Binding-site contacts:
Ligand atom O2 contacts residue HIS174 of chain 1.A at 3.2 Å (h-bond).
Ligand atom O4 contacts residue LEU132 of chain 1.A at 2.9 Å (h-bond).
Ligand atom O2 contacts residue OCS131 of chain 1.A at 3.9 Å.
Ligand atom C3 contacts residue LEU132 of chain 1.A at 3.9 Å (hydrophobic).
Ligand atom O4 contacts residue OCS131 of chain 1.A at 3.0 Å (h-bond).
Ligand atom N15 contacts residue GLY69 of chain 1.A at 3.9 Å.
Ligand atom C3 contacts residue HIS174 of chain 1.A at 3.7 Å.
Ligand atom C3 contacts residue GLU175 of chain 1.A at 3.9 Å.
Ligand atom C3 contacts residue GLY72 of chain 1.A at 3.7 Å.
Ligand atom O4 contacts residue ZN1 of chain 1.E at 2.3 Å.
Ligand atom N14 contacts residue GLY130 of chain 1.A at 3.8 Å.
Ligand atom O2 contacts residue ZN1 of chain 1.E at 2.2 Å.
Ligand atom C6 contacts residue GLY130 of chain 1.A at 3.6 Å.
Ligand atom O4 contacts residue GLN77 of chain 1.A at 3.3 Å (h-bond).
Ligand atom C9 contacts residue HIS174 of chain 1.A at 3.8 Å.
Ligand atom N15 contacts residue VAL71 of chain 1.A at 4.0 Å.
Ligand atom C3 contacts residue OCS131 of chain 1.A at 3.9 Å.
Ligand atom C12 contacts residue GLY130 of chain 1.A at 4.0 Å.
Ligand atom N1 contacts residue HIS174 of chain 1.A at 3.5 Å (h-bond).
Ligand atom O13 contacts residue GLY70 of chain 1.A at 3.6 Å.
Ligand atom O4 contacts residue HIS174 of chain 1.A at 3.6 Å.
Ligand atom N1 contacts residue GLY72 of chain 1.A at 3.1 Å (h-bond).
Ligand atom N1 contacts residue GLN77 of chain 1.A at 3.9 Å.
Ligand atom C7 contacts residue GLU175 of chain 1.A at 4.0 Å.
Ligand atom C5 contacts residue LEU132 of chain 1.A at 3.7 Å (hydrophobic).
Ligand atom C3 contacts residue GLN77 of chain 1.A at 4.0 Å.
Ligand atom O2 contacts residue GLY72 of chain 1.A at 3.9 Å.
Ligand atom O2 contacts residue HIS178 of chain 1.A at 3.1 Å (h-bond).
Ligand atom C8 contacts residue GLY130 of chain 1.A at 3.8 Å.
Ligand atom O13 contacts residue VAL71 of chain 1.A at 3.5 Å (h-bond).
Ligand atom C5 contacts residue GLY72 of chain 1.A at 3.7 Å.
Ligand atom C10 contacts residue GLU129 of chain 1.A at 4.0 Å.
Ligand atom N1 contacts residue GLU175 of chain 1.A at 2.6 Å (salt-bridge).
Ligand atom O2 contacts residue GLN77 of chain 1.A at 3.0 Å (h-bond).
Ligand atom N15 contacts residue GLY70 of chain 1.A at 4.0 Å.
Ligand atom C3 contacts residue ZN1 of chain 1.E at 2.8 Å.
Ligand atom O2 contacts residue GLU175 of chain 1.A at 2.7 Å (salt-bridge).
Ligand atom C10 contacts residue ILE170 of chain 1.A at 4.0 Å (hydrophobic).
Ligand atom C8 contacts residue HIS174 of chain 1.A at 3.6 Å.
Ligand atom N1 contacts residue ZN1 of chain 1.E at 2.8 Å.

The small molecule below binds the protein below.
Small molecule (SMILES): CCCC[C@H](CC(=O)NO)c1nc(Cc2ccc(C(=O)OC)cc2)no1

Sequence of chain 1.A:
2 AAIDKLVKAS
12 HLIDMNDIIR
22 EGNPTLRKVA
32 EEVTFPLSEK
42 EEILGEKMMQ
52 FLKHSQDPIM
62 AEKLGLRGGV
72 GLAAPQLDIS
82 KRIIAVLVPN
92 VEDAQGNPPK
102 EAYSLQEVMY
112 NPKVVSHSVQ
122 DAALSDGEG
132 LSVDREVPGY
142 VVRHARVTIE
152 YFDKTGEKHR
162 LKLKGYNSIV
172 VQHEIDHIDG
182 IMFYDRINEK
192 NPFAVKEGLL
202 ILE